Sequence of chain 1.A:
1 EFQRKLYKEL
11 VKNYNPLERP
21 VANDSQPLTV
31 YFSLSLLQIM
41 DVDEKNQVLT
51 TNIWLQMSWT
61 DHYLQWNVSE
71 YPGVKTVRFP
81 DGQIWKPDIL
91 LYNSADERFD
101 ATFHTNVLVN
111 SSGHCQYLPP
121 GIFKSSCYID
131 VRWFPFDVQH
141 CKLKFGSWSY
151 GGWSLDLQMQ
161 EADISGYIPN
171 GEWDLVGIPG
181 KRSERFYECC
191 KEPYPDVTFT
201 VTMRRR

Binding-site contacts:
Ligand atom C1 contacts residue HIS114 of chain 1.A at 4.2 Å.
Ligand atom C2 contacts residue HIS114 of chain 1.A at 4.4 Å.
Ligand atom C1 contacts residue ASN110 of chain 1.A at 3.0 Å.
Ligand atom C7 contacts residue SER111 of chain 1.A at 3.6 Å.
Ligand atom N2 contacts residue ASN110 of chain 1.A at 3.0 Å (h-bond).
Ligand atom N2 contacts residue SER111 of chain 1.A at 4.3 Å.
Ligand atom O6 contacts residue HIS114 of chain 1.A at 3.3 Å (h-bond).
Ligand atom C2 contacts residue ASN110 of chain 1.A at 3.0 Å.
Ligand atom C5 contacts residue HIS114 of chain 1.A at 4.0 Å.
Ligand atom C8 contacts residue SER111 of chain 1.A at 4.0 Å.
Ligand atom O5 contacts residue ASN110 of chain 1.A at 3.7 Å.
Ligand atom C6 contacts residue HIS114 of chain 1.A at 3.6 Å.
Ligand atom C1 contacts residue SER111 of chain 1.A at 4.1 Å.
Ligand atom O5 contacts residue HIS114 of chain 1.A at 3.2 Å (h-bond).
Ligand atom C8 contacts residue ASN110 of chain 1.A at 4.4 Å.
Ligand atom C4 contacts residue HIS114 of chain 1.A at 4.3 Å.
Ligand atom C7 contacts residue ASN110 of chain 1.A at 4.2 Å.
Ligand atom C1 contacts residue GLY113 of chain 1.A at 3.8 Å.
Ligand atom O5 contacts residue GLY113 of chain 1.A at 3.7 Å.
Ligand atom O7 contacts residue SER111 of chain 1.A at 3.4 Å (h-bond).
Ligand atom C3 contacts residue ASN110 of chain 1.A at 4.5 Å.

This protein binds this small molecule.
Small molecule (SMILES): CC(=O)N[C@H]1[C@H](O[C@H]2[C@H](O)[C@@H](NC(C)=O)CO[C@@H]2CO)O[C@H](CO)[C@@H](O)[C@@H]1O